Sequence of chain 1.D:
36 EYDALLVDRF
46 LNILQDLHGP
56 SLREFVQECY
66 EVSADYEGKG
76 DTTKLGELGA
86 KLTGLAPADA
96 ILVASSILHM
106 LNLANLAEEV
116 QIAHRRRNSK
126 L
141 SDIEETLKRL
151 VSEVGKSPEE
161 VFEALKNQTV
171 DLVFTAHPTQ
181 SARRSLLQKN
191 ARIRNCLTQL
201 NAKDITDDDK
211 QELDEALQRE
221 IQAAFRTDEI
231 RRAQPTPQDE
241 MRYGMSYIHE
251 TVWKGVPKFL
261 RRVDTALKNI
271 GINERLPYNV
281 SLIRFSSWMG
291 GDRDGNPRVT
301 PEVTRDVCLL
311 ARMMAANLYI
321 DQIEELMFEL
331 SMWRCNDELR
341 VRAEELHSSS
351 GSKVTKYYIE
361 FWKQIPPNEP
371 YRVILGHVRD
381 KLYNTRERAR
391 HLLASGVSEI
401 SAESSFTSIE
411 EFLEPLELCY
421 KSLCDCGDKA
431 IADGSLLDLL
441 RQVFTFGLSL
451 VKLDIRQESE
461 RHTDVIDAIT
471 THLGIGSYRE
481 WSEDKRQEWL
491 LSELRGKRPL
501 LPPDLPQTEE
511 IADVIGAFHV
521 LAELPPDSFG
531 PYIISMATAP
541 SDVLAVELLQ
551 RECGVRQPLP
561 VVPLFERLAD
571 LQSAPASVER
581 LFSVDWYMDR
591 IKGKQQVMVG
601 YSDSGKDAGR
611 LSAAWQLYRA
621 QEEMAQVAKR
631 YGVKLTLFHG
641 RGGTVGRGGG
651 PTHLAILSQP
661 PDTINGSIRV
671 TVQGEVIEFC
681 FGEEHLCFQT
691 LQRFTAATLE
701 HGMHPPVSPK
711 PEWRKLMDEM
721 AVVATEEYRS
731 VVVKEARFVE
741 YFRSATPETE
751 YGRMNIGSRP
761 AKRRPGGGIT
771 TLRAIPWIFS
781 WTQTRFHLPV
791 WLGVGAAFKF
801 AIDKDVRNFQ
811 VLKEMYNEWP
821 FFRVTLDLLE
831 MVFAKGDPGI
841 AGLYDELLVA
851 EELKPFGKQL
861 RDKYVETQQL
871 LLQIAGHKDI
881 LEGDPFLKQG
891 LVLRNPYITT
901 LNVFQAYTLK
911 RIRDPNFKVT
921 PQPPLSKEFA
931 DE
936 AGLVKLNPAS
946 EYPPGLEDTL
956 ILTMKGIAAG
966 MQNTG

Binding-site contacts:
Ligand atom CA contacts residue TRP333 of chain 1.C at 4.2 Å (hydrophobic).
Ligand atom OXT contacts residue ARG334 of chain 1.C at 3.0 Å (salt-bridge).
Ligand atom CA contacts residue LEU938 of chain 1.D at 4.4 Å (hydrophobic).
Ligand atom C contacts residue PHE225 of chain 1.D at 3.3 Å (hydrophobic).
Ligand atom O contacts residue LEU938 of chain 1.D at 3.9 Å.
Ligand atom OXT contacts residue SER100 of chain 1.D at 4.1 Å.
Ligand atom O contacts residue TRP333 of chain 1.C at 2.9 Å (h-bond).
Ligand atom O contacts residue PHE225 of chain 1.D at 3.8 Å.
Ligand atom CA contacts residue THR227 of chain 1.D at 3.7 Å.
Ligand atom CA contacts residue SER100 of chain 1.D at 4.1 Å.
Ligand atom C contacts residue GLU229 of chain 1.D at 4.5 Å.
Ligand atom O contacts residue ARG226 of chain 1.D at 4.0 Å.
Ligand atom O contacts residue ARG334 of chain 1.C at 2.5 Å (salt-bridge).
Ligand atom OXT contacts residue PHE225 of chain 1.D at 3.1 Å (h-bond).
Ligand atom CA contacts residue PHE225 of chain 1.D at 3.7 Å (hydrophobic).
Ligand atom C contacts residue ARG334 of chain 1.C at 3.2 Å.
Ligand atom C contacts residue LEU938 of chain 1.D at 3.9 Å (hydrophobic).
Ligand atom OXT contacts residue LEU97 of chain 1.D at 4.2 Å.
Ligand atom N contacts residue THR227 of chain 1.D at 3.8 Å.
Ligand atom C contacts residue TRP333 of chain 1.C at 3.9 Å (hydrophobic).
Ligand atom C contacts residue ARG226 of chain 1.D at 4.3 Å.
Ligand atom N contacts residue GLU229 of chain 1.D at 3.8 Å.
Ligand atom N contacts residue ASP228 of chain 1.D at 3.7 Å.
Ligand atom OXT contacts residue LEU938 of chain 1.D at 4.2 Å.
Ligand atom N contacts residue LEU938 of chain 1.D at 4.3 Å.
Ligand atom N contacts residue LEU941 of chain 1.D at 4.4 Å.
Ligand atom CA contacts residue GLU229 of chain 1.D at 3.5 Å.
Ligand atom N contacts residue TRP333 of chain 1.C at 3.5 Å (h-bond).

The protein below binds the small molecule below.
Small molecule (SMILES): NCC(=O)O

Sequence of chain 1.C:
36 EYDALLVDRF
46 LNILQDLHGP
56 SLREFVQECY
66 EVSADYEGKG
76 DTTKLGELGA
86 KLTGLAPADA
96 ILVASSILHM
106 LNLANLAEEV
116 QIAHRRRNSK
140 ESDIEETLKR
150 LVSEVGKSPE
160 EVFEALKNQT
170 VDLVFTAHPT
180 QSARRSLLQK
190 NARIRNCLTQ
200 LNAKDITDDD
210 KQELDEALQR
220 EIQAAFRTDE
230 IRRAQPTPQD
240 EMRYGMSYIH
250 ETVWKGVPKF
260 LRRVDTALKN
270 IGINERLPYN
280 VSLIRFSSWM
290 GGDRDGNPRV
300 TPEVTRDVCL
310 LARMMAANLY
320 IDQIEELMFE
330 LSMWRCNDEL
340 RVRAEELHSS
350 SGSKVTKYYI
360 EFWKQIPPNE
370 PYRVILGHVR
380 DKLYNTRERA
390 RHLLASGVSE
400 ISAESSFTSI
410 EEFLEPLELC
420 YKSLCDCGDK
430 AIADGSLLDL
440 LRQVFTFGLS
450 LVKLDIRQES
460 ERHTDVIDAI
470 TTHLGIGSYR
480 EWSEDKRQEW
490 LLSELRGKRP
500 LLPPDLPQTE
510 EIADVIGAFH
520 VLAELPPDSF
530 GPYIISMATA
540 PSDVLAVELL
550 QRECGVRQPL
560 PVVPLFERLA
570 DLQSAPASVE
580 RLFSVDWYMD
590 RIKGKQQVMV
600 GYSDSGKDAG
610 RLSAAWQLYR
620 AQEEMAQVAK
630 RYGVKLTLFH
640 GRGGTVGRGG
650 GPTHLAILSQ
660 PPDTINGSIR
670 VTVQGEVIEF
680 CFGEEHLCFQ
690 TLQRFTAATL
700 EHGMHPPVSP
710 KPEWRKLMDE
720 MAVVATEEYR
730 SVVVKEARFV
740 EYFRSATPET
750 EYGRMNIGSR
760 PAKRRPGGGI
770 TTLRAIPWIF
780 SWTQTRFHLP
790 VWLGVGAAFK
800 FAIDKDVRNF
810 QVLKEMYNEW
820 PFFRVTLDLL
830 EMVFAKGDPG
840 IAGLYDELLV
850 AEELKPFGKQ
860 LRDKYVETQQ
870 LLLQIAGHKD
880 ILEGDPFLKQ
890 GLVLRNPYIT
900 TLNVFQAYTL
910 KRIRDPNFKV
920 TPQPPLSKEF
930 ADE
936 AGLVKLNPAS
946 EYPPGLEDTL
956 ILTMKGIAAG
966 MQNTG